Sequence of chain 1.C:
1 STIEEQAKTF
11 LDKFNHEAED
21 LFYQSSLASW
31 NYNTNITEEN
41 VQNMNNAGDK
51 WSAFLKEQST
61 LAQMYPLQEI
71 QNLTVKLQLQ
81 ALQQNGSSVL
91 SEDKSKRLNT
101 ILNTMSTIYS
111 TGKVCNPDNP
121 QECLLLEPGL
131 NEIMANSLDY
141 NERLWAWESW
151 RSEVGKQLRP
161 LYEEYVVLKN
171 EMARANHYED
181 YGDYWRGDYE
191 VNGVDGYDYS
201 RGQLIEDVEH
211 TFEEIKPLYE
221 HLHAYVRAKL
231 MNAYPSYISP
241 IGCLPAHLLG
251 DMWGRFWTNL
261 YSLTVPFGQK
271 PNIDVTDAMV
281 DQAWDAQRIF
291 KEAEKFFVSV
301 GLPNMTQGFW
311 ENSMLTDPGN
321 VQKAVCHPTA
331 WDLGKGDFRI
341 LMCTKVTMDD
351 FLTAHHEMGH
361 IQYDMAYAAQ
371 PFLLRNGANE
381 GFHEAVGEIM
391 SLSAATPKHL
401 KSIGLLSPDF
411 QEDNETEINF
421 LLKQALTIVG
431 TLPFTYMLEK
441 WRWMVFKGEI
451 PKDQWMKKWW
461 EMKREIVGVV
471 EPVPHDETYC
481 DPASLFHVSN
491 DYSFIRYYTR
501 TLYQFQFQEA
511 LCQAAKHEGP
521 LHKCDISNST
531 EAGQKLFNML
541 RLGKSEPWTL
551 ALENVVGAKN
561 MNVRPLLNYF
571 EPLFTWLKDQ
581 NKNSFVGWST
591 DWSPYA

Binding-site contacts:
Ligand atom C6 contacts residue THR37 of chain 1.C at 3.9 Å.
Ligand atom C2 contacts residue ASN35 of chain 1.C at 2.5 Å.
Ligand atom N2 contacts residue ASN35 of chain 1.C at 2.9 Å (h-bond).
Ligand atom O7 contacts residue ASN35 of chain 1.C at 4.4 Å.
Ligand atom C6 contacts residue ASN35 of chain 1.C at 4.5 Å.
Ligand atom C7 contacts residue ASN35 of chain 1.C at 3.9 Å.
Ligand atom O5 contacts residue GLN322 of chain 1.C at 3.6 Å.
Ligand atom C5 contacts residue THR37 of chain 1.C at 4.3 Å.
Ligand atom O5 contacts residue ASN35 of chain 1.C at 2.4 Å (h-bond).
Ligand atom C1 contacts residue ASN35 of chain 1.C at 1.4 Å.
Ligand atom O5 contacts residue THR37 of chain 1.C at 3.8 Å.
Ligand atom C5 contacts residue GLN322 of chain 1.C at 4.5 Å.
Ligand atom C3 contacts residue ASN35 of chain 1.C at 3.8 Å.
Ligand atom C1 contacts residue GLN322 of chain 1.C at 3.6 Å.
Ligand atom C5 contacts residue ASN35 of chain 1.C at 3.7 Å.
Ligand atom C4 contacts residue ASN35 of chain 1.C at 4.2 Å.

A protein and the small-molecule ligand that binds it are described below.
Small molecule (SMILES): CC(=O)N[C@@H]1[C@@H](O)[C@H](O)[C@@H](CO)O[C@H]1O